Sequence of chain 1.A:
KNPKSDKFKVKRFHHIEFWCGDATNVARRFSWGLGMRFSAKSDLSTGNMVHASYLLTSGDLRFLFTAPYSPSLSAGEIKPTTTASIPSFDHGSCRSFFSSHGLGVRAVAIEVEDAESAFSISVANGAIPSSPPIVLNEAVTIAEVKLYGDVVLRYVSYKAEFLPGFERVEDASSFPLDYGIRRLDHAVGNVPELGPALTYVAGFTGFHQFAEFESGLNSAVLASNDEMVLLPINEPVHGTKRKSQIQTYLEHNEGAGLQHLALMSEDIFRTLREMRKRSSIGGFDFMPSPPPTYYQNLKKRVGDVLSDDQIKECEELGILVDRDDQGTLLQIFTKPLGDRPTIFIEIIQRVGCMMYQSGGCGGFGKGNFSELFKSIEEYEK

Binding-site contacts:
Ligand atom C6 contacts residue HIS280 of chain 1.A at 3.7 Å.
Ligand atom C3 contacts residue LYS393 of chain 1.A at 3.5 Å.
Ligand atom C3 contacts residue SER239 of chain 1.A at 3.7 Å.
Ligand atom O24 contacts residue PHE353 of chain 1.A at 3.7 Å.
Ligand atom C19 contacts residue PHE396 of chain 1.A at 3.7 Å (hydrophobic).
Ligand atom C22 contacts residue ASN395 of chain 1.A at 3.7 Å.
Ligand atom C6 contacts residue PHE391 of chain 1.A at 3.8 Å (hydrophobic).
Ligand atom C11 contacts residue PHE391 of chain 1.A at 3.3 Å (hydrophobic).
Ligand atom N17 contacts residue PHE396 of chain 1.A at 3.5 Å.
Ligand atom C13 contacts residue PHE353 of chain 1.A at 3.3 Å (hydrophobic).
Ligand atom O8 contacts residue PHE396 of chain 1.A at 3.6 Å.
Ligand atom C2 contacts residue SER239 of chain 1.A at 3.6 Å.
Ligand atom C12 contacts residue GLY392 of chain 1.A at 3.5 Å.
Ligand atom C15 contacts residue PHE353 of chain 1.A at 3.1 Å (hydrophobic).
Ligand atom O7 contacts residue HIS198 of chain 1.A at 3.1 Å (h-bond).
Ligand atom C14 contacts residue PHE396 of chain 1.A at 3.7 Å (hydrophobic).
Ligand atom C12 contacts residue PHE353 of chain 1.A at 3.6 Å (hydrophobic).
Ligand atom C5 contacts residue CO1 of chain 1.B at 3.6 Å.
Ligand atom C10 contacts residue PHE353 of chain 1.A at 3.3 Å (hydrophobic).
Ligand atom C9 contacts residue CO1 of chain 1.B at 3.1 Å.
Ligand atom O7 contacts residue HIS280 of chain 1.A at 3.2 Å (h-bond).
Ligand atom O24 contacts residue CO1 of chain 1.B at 2.0 Å.
Ligand atom C23 contacts residue HIS280 of chain 1.A at 3.5 Å.
Ligand atom C26 contacts residue MET307 of chain 1.A at 3.7 Å (hydrophobic).
Ligand atom N17 contacts residue PHE353 of chain 1.A at 3.6 Å.
Ligand atom C3 contacts residue ASN254 of chain 1.A at 3.4 Å.
Ligand atom C9 contacts residue HIS280 of chain 1.A at 3.6 Å.
Ligand atom O20 contacts residue PHE364 of chain 1.A at 3.7 Å.
Ligand atom O24 contacts residue PHE391 of chain 1.A at 3.6 Å.
Ligand atom C1 contacts residue PRO252 of chain 1.A at 3.7 Å (hydrophobic).
Ligand atom C23 contacts residue PHE353 of chain 1.A at 3.5 Å (hydrophobic).
Ligand atom C16 contacts residue PHE353 of chain 1.A at 3.7 Å (hydrophobic).
Ligand atom C13 contacts residue PHE396 of chain 1.A at 3.5 Å (hydrophobic).
Ligand atom O24 contacts residue GLU366 of chain 1.A at 3.0 Å (salt-bridge).
Ligand atom O7 contacts residue CO1 of chain 1.B at 2.0 Å.
Ligand atom O24 contacts residue HIS280 of chain 1.A at 3.0 Å (h-bond).
Ligand atom C6 contacts residue CO1 of chain 1.B at 3.2 Å.
Ligand atom C11 contacts residue PHE353 of chain 1.A at 3.5 Å (hydrophobic).
Ligand atom C9 contacts residue PHE391 of chain 1.A at 3.6 Å (hydrophobic).
Ligand atom C14 contacts residue PHE353 of chain 1.A at 3.2 Å (hydrophobic).

This small molecule binds to this protein.
Small molecule (SMILES): Cc1c(C(=O)C2=C(O)CCCC2=O)ccc2c1c(=O)n(Cc1ccc(F)cc1)c(=O)n2C